Sequence of chain 1.B:
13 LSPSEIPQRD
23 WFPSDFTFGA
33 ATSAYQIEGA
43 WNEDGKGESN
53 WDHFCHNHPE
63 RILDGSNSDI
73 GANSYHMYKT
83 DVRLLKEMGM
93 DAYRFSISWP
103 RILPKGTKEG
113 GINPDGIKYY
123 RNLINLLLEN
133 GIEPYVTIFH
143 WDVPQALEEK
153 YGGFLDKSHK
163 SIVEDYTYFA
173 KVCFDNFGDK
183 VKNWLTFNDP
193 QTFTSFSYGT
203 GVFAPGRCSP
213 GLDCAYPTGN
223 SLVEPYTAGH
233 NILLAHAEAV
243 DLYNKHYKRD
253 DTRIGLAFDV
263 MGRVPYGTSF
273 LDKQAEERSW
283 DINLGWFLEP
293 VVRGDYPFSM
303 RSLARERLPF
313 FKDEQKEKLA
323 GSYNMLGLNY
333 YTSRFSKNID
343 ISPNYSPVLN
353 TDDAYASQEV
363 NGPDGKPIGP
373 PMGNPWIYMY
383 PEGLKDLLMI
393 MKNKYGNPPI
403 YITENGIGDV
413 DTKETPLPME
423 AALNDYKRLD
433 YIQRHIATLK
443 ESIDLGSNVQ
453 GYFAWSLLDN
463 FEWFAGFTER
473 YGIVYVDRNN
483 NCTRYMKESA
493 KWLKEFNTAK

The protein below binds the small molecule below.
Small molecule (SMILES): OC[C@H]1O[C@@H](O)[C@H](O)[C@@H](O)[C@@H]1O

Binding-site contacts:
Ligand atom C6 contacts residue GLU464 of chain 1.B at 3.0 Å.
Ligand atom O3 contacts residue TRP143 of chain 1.B at 4.0 Å.
Ligand atom C6 contacts residue TRP465 of chain 1.B at 3.6 Å (hydrophobic).
Ligand atom C1 contacts residue GLU406 of chain 1.B at 3.6 Å.
Ligand atom C3 contacts residue TRP457 of chain 1.B at 3.7 Å (hydrophobic).
Ligand atom C5 contacts residue GLU464 of chain 1.B at 4.0 Å.
Ligand atom C4 contacts residue TRP143 of chain 1.B at 4.0 Å (hydrophobic).
Ligand atom C4 contacts residue TRP457 of chain 1.B at 4.0 Å (hydrophobic).
Ligand atom C3 contacts residue GLU406 of chain 1.B at 3.2 Å.
Ligand atom O6 contacts residue GLU464 of chain 1.B at 2.6 Å (salt-bridge).
Ligand atom C1 contacts residue TYR333 of chain 1.B at 3.8 Å (hydrophobic).
Ligand atom C2 contacts residue TYR333 of chain 1.B at 4.1 Å (hydrophobic).
Ligand atom C2 contacts residue ASP191 of chain 1.B at 3.0 Å.
Ligand atom O3 contacts residue HIS142 of chain 1.B at 2.6 Å.
Ligand atom O4 contacts residue TRP465 of chain 1.B at 2.9 Å (h-bond).
Ligand atom O2 contacts residue TYR333 of chain 1.B at 3.4 Å (h-bond).
Ligand atom O3 contacts residue TRP457 of chain 1.B at 4.1 Å.
Ligand atom O5 contacts residue HBO1 of chain 1.F at 3.4 Å.
Ligand atom C2 contacts residue HBO1 of chain 1.F at 3.4 Å.
Ligand atom O1 contacts residue HBO1 of chain 1.F at 1.2 Å.
Ligand atom C5 contacts residue TRP457 of chain 1.B at 3.7 Å (hydrophobic).
Ligand atom O3 contacts residue ASN190 of chain 1.B at 3.5 Å (h-bond).
Ligand atom O4 contacts residue TRP457 of chain 1.B at 3.2 Å.
Ligand atom O1 contacts residue TRP143 of chain 1.B at 3.8 Å.
Ligand atom C2 contacts residue GLU406 of chain 1.B at 2.9 Å.
Ligand atom C3 contacts residue HIS142 of chain 1.B at 3.9 Å.
Ligand atom O3 contacts residue GLU406 of chain 1.B at 3.0 Å (salt-bridge).
Ligand atom C4 contacts residue TRP465 of chain 1.B at 3.4 Å (hydrophobic).
Ligand atom C3 contacts residue ASP191 of chain 1.B at 3.7 Å.
Ligand atom O6 contacts residue TYR473 of chain 1.B at 3.5 Å.
Ligand atom C4 contacts residue GLN38 of chain 1.B at 4.1 Å.
Ligand atom O2 contacts residue ASN331 of chain 1.B at 4.1 Å.
Ligand atom O2 contacts residue GLU406 of chain 1.B at 1.7 Å (salt-bridge).
Ligand atom C1 contacts residue HBO1 of chain 1.F at 2.5 Å.
Ligand atom O5 contacts residue TYR333 of chain 1.B at 3.5 Å (h-bond).
Ligand atom O5 contacts residue GLU406 of chain 1.B at 4.1 Å.
Ligand atom O2 contacts residue ASP191 of chain 1.B at 3.0 Å (salt-bridge).
Ligand atom O3 contacts residue ASP191 of chain 1.B at 3.0 Å (salt-bridge).
Ligand atom O4 contacts residue HIS142 of chain 1.B at 4.0 Å.
Ligand atom O4 contacts residue GLN38 of chain 1.B at 2.7 Å (h-bond).